Binding-site contacts:
Ligand atom O2G contacts residue ARG549 of chain 1.D at 2.7 Å (salt-bridge).
Ligand atom C5' contacts residue GLU498 of chain 1.D at 3.3 Å.
Ligand atom N3B contacts residue LYS453 of chain 1.B at 3.5 Å (salt-bridge).
Ligand atom O1A contacts residue LYS453 of chain 1.B at 3.3 Å (salt-bridge).
Ligand atom O1B contacts residue MG1 of chain 1.AA at 2.0 Å.
Ligand atom N3B contacts residue SER450 of chain 1.B at 3.0 Å (h-bond).
Ligand atom O2B contacts residue ALA452 of chain 1.B at 3.2 Å (h-bond).
Ligand atom O1G contacts residue ASN555 of chain 1.B at 2.7 Å (h-bond).
Ligand atom C3' contacts residue GLU654 of chain 1.D at 3.2 Å.
Ligand atom O1A contacts residue ALA452 of chain 1.B at 3.1 Å.
Ligand atom O2' contacts residue GLU654 of chain 1.D at 3.4 Å (salt-bridge).
Ligand atom O2A contacts residue GLN499 of chain 1.D at 3.0 Å (h-bond).
Ligand atom N6 contacts residue TYR410 of chain 1.B at 2.9 Å (h-bond).
Ligand atom O2A contacts residue ARG651 of chain 1.D at 2.9 Å (salt-bridge).
Ligand atom O2B contacts residue THR451 of chain 1.B at 3.2 Å (h-bond).
Ligand atom C4' contacts residue GLU654 of chain 1.D at 3.4 Å.
Ligand atom O1A contacts residue SER454 of chain 1.B at 2.9 Å (h-bond).
Ligand atom PB contacts residue LYS453 of chain 1.B at 3.4 Å.
Ligand atom N3B contacts residue ARG651 of chain 1.D at 3.3 Å (salt-bridge).
Ligand atom O1B contacts residue SER454 of chain 1.B at 2.7 Å (h-bond).
Ligand atom O3G contacts residue ARG651 of chain 1.D at 3.1 Å (salt-bridge).
Ligand atom N7 contacts residue ALA452 of chain 1.B at 3.4 Å.
Ligand atom O1G contacts residue LYS453 of chain 1.B at 2.9 Å (salt-bridge).
Ligand atom O1A contacts residue GLN455 of chain 1.B at 2.7 Å (h-bond).
Ligand atom C8 contacts residue SER450 of chain 1.B at 3.3 Å.
Ligand atom N1 contacts residue TYR410 of chain 1.B at 3.1 Å (h-bond).
Ligand atom PB contacts residue MG1 of chain 1.AA at 3.3 Å.
Ligand atom O3G contacts residue ARG549 of chain 1.D at 2.6 Å (salt-bridge).
Ligand atom O2G contacts residue MG1 of chain 1.AA at 2.0 Å.
Ligand atom C8 contacts residue ILE650 of chain 1.D at 3.4 Å (hydrophobic).
Ligand atom O2B contacts residue LYS453 of chain 1.B at 2.5 Å (salt-bridge).
Ligand atom PG contacts residue MG1 of chain 1.AA at 3.1 Å.
Ligand atom C5' contacts residue ARG651 of chain 1.D at 3.4 Å.
Ligand atom O2A contacts residue SER454 of chain 1.B at 3.4 Å.
Ligand atom O2G contacts residue GLU512 of chain 1.B at 3.2 Å (salt-bridge).
Ligand atom C8 contacts residue ALA452 of chain 1.B at 3.4 Å (hydrophobic).
Ligand atom O3A contacts residue ALA452 of chain 1.B at 3.4 Å (h-bond).
Ligand atom C1' contacts residue GLU654 of chain 1.D at 3.2 Å.
Ligand atom C2' contacts residue GLU654 of chain 1.D at 3.5 Å.
Ligand atom O3' contacts residue GLU654 of chain 1.D at 2.5 Å (salt-bridge).

The small molecule below binds the protein below.
Small molecule (SMILES): Nc1ncnc2c1ncn2[C@@H]1O[C@H](CO[P](=O)(O)O[P](=O)(O)NP(=O)(O)O)[C@@H](O)[C@H]1O

Sequence of chain 1.B:
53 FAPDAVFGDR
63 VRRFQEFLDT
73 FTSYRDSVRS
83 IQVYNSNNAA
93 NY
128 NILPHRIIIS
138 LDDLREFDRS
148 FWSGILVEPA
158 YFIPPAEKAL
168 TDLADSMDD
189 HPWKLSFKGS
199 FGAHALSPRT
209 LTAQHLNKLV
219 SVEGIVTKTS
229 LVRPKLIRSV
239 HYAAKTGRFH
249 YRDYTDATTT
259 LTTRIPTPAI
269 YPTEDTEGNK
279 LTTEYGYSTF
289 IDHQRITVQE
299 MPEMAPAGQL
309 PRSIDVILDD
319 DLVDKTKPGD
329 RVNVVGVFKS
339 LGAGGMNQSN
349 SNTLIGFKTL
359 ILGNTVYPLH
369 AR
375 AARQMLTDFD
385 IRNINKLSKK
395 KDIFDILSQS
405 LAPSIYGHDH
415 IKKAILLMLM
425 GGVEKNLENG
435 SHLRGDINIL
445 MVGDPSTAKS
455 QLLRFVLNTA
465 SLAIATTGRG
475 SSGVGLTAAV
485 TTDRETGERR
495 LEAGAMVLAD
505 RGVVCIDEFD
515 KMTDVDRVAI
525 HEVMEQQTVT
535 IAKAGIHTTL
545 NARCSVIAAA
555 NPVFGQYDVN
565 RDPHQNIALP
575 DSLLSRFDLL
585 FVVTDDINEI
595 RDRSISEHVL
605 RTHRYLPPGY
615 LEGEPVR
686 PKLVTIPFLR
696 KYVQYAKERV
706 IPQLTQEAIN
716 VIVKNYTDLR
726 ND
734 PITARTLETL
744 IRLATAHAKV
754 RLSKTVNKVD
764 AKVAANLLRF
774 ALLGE

Sequence of chain 1.D:
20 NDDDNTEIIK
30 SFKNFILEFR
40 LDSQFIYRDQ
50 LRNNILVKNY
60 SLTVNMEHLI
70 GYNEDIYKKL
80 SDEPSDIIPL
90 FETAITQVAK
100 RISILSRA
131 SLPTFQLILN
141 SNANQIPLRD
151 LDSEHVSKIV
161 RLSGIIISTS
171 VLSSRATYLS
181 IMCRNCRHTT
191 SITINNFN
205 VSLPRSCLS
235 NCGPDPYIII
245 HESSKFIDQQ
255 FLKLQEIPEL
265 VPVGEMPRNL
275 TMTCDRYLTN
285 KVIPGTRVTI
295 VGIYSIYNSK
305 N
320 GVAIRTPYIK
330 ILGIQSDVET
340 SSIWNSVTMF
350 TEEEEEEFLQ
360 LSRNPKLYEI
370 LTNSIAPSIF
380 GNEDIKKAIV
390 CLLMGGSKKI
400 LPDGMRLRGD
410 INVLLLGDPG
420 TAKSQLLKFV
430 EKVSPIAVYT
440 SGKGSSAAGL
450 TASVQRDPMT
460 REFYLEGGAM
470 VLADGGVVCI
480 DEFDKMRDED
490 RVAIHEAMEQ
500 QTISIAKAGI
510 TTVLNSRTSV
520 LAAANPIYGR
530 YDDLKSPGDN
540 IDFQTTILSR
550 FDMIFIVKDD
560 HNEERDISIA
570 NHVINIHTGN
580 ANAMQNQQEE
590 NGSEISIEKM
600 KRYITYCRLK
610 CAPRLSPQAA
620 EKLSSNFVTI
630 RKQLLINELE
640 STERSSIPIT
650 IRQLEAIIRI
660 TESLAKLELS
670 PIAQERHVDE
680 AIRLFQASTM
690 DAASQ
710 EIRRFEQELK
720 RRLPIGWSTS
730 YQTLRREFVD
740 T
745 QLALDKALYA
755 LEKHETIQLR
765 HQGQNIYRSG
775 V